A small-molecule ligand and the protein it binds are described below.
Small molecule (SMILES): CC(=O)N[C@H]1[C@H](O[C@H]2[C@H](O)[C@@H](NC(C)=O)CO[C@@H]2CO)O[C@H](CO)[C@@H](O)[C@@H]1O

Sequence of chain 4.A:
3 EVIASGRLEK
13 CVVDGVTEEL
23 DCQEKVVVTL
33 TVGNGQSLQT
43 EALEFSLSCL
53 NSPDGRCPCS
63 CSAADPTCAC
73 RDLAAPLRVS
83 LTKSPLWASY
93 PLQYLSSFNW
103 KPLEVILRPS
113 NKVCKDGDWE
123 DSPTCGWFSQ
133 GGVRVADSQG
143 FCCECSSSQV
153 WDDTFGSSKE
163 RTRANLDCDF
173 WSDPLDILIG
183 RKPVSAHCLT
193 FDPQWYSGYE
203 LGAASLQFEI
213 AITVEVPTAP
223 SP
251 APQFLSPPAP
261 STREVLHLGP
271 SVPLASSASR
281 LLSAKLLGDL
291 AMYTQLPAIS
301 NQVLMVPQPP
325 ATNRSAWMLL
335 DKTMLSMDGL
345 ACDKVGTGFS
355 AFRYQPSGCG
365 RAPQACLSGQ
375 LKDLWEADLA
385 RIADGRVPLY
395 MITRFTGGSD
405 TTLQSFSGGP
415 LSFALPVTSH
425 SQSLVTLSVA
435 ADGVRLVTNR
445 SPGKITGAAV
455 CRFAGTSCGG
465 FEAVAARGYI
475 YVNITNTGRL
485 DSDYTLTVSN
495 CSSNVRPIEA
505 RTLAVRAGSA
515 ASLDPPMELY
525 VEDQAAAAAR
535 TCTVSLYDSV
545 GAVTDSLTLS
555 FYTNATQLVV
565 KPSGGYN

Binding-site contacts:
Ligand atom C4 contacts residue ASN477 of chain 4.A at 4.2 Å.
Ligand atom C5 contacts residue ASN477 of chain 4.A at 3.6 Å.
Ligand atom C7 contacts residue ASN477 of chain 4.A at 3.4 Å.
Ligand atom O7 contacts residue ASN477 of chain 4.A at 3.4 Å (h-bond).
Ligand atom C8 contacts residue ALA452 of chain 4.A at 3.8 Å (hydrophobic).
Ligand atom C8 contacts residue GLY451 of chain 4.A at 4.1 Å.
Ligand atom O5 contacts residue ASN477 of chain 4.A at 2.3 Å (h-bond).
Ligand atom C7 contacts residue GLY451 of chain 4.A at 4.2 Å.
Ligand atom N2 contacts residue ASN477 of chain 4.A at 2.9 Å (h-bond).
Ligand atom C8 contacts residue ALA453 of chain 4.A at 3.8 Å (hydrophobic).
Ligand atom C3 contacts residue ASN477 of chain 4.A at 3.8 Å.
Ligand atom C7 contacts residue ALA452 of chain 4.A at 4.3 Å (hydrophobic).
Ligand atom C2 contacts residue ASN477 of chain 4.A at 2.4 Å.
Ligand atom O7 contacts residue ALA452 of chain 4.A at 3.9 Å.
Ligand atom C8 contacts residue TYR475 of chain 4.A at 3.6 Å (hydrophobic).
Ligand atom O7 contacts residue GLY451 of chain 4.A at 3.4 Å.
Ligand atom C1 contacts residue ASN477 of chain 4.A at 1.4 Å.